Sequence of chain 1.B:
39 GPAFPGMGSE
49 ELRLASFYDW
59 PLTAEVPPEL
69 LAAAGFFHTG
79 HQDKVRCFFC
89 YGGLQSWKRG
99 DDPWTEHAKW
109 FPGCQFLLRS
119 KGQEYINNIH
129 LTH

Binding-site contacts:
Ligand atom O6 contacts residue TRP108 of chain 1.B at 3.3 Å (h-bond).
Ligand atom N15 contacts residue LEU92 of chain 1.B at 3.6 Å.
Ligand atom C3 contacts residue SER94 of chain 1.B at 3.8 Å.
Ligand atom C4 contacts residue GLU104 of chain 1.B at 3.6 Å.
Ligand atom C1 contacts residue LYS96 of chain 1.B at 3.8 Å.
Ligand atom C33 contacts residue GLY91 of chain 1.B at 3.5 Å.
Ligand atom C34 contacts residue LEU92 of chain 1.B at 3.6 Å (hydrophobic).
Ligand atom N2 contacts residue GLU104 of chain 1.B at 3.5 Å (salt-bridge).
Ligand atom C16 contacts residue GLY91 of chain 1.B at 3.5 Å.
Ligand atom C3 contacts residue ASP99 of chain 1.B at 3.5 Å.
Ligand atom C3 contacts residue GLU104 of chain 1.B at 3.9 Å.
Ligand atom C8 contacts residue GLN93 of chain 1.B at 3.9 Å.
Ligand atom O14 contacts residue GLN93 of chain 1.B at 3.0 Å (h-bond).
Ligand atom C5 contacts residue GLN93 of chain 1.B at 3.7 Å.
Ligand atom N2 contacts residue ASP99 of chain 1.B at 2.6 Å (salt-bridge).
Ligand atom C33 contacts residue LYS82 of chain 1.B at 3.7 Å.
Ligand atom C11 contacts residue GLN93 of chain 1.B at 3.6 Å.
Ligand atom C4 contacts residue ASP99 of chain 1.B at 3.7 Å.
Ligand atom O6 contacts residue GLU104 of chain 1.B at 3.5 Å (salt-bridge).
Ligand atom N7 contacts residue GLN93 of chain 1.B at 2.9 Å (h-bond).
Ligand atom C30 contacts residue ARG84 of chain 1.B at 3.4 Å.
Ligand atom N25 contacts residue GLY91 of chain 1.B at 3.8 Å.
Ligand atom C19 contacts residue TRP108 of chain 1.B at 3.6 Å (hydrophobic).
Ligand atom C11 contacts residue SER94 of chain 1.B at 3.8 Å.
Ligand atom O27 contacts residue GLN93 of chain 1.B at 2.9 Å (h-bond).
Ligand atom C33 contacts residue VAL83 of chain 1.B at 3.6 Å (hydrophobic).
Ligand atom C1 contacts residue ASP99 of chain 1.B at 3.2 Å.
Ligand atom C4 contacts residue TRP95 of chain 1.B at 3.6 Å (hydrophobic).
Ligand atom C1 contacts residue SER94 of chain 1.B at 3.6 Å.
Ligand atom C4 contacts residue GLN93 of chain 1.B at 3.9 Å.
Ligand atom C33 contacts residue LEU92 of chain 1.B at 3.3 Å (hydrophobic).
Ligand atom C3 contacts residue GLN93 of chain 1.B at 3.5 Å.
Ligand atom C34 contacts residue GLY91 of chain 1.B at 3.4 Å.
Ligand atom C13 contacts residue LEU92 of chain 1.B at 3.7 Å (hydrophobic).
Ligand atom C32 contacts residue LYS82 of chain 1.B at 3.5 Å.
Ligand atom C31 contacts residue ARG84 of chain 1.B at 3.3 Å.
Ligand atom C18 contacts residue TRP108 of chain 1.B at 3.4 Å (hydrophobic).
Ligand atom C32 contacts residue GLY91 of chain 1.B at 3.8 Å.
Ligand atom O14 contacts residue LEU92 of chain 1.B at 3.5 Å.
Ligand atom C32 contacts residue VAL83 of chain 1.B at 3.5 Å (hydrophobic).

This small molecule binds to this protein.
Small molecule (SMILES): CN[C@@H](C)C(=O)N[C@H](C(=O)N1CC[C@H]2CC[C@H](NC(=O)C(c3ccccc3)c3ccccc3)[C@H]21)C(C)(C)C